This protein binds this small molecule.
Small molecule (SMILES): Nc1ccn([C@H]2C[C@H](O)[C@@H](COP(=O)(O)O)O2)c(=O)n1

Binding-site contacts:
Ligand atom C1' contacts residue TRP201 of chain 18.A at 4.5 Å (hydrophobic).
Ligand atom O2 contacts residue LEU197 of chain 18.A at 4.0 Å.
Ligand atom O2 contacts residue LYS682 of chain 18.A at 4.2 Å.
Ligand atom C2' contacts residue LYS682 of chain 18.A at 3.6 Å.
Ligand atom C3' contacts residue LYS682 of chain 18.A at 3.8 Å.
Ligand atom C6 contacts residue TRP201 of chain 18.A at 3.5 Å (hydrophobic).
Ligand atom C2 contacts residue TRP201 of chain 18.A at 3.9 Å (hydrophobic).
Ligand atom N4 contacts residue GLY198 of chain 18.A at 3.8 Å.
Ligand atom N1 contacts residue TRP201 of chain 18.A at 4.0 Å.
Ligand atom O3' contacts residue LYS682 of chain 18.A at 3.1 Å (salt-bridge).
Ligand atom C5' contacts residue TRP201 of chain 18.A at 3.5 Å (hydrophobic).
Ligand atom O4' contacts residue TRP201 of chain 18.A at 4.5 Å.
Ligand atom O2 contacts residue TRP201 of chain 18.A at 4.3 Å.
Ligand atom C5 contacts residue TRP201 of chain 18.A at 3.4 Å (hydrophobic).
Ligand atom N3 contacts residue TRP201 of chain 18.A at 3.6 Å.
Ligand atom C4 contacts residue TRP201 of chain 18.A at 3.3 Å (hydrophobic).
Ligand atom N4 contacts residue TRP201 of chain 18.A at 3.8 Å.
Ligand atom C1' contacts residue LYS682 of chain 18.A at 4.5 Å.
Ligand atom O5' contacts residue TRP201 of chain 18.A at 3.6 Å.
Ligand atom N4 contacts residue ASP199 of chain 18.A at 4.0 Å.
Ligand atom C4' contacts residue TRP201 of chain 18.A at 4.3 Å (hydrophobic).
Ligand atom C3' contacts residue TRP201 of chain 18.A at 4.1 Å (hydrophobic).
Ligand atom OP1 contacts residue PRO423 of chain 18.A at 3.6 Å.
Ligand atom C2' contacts residue TRP201 of chain 18.A at 3.6 Å (hydrophobic).

Sequence of chain 18.A:
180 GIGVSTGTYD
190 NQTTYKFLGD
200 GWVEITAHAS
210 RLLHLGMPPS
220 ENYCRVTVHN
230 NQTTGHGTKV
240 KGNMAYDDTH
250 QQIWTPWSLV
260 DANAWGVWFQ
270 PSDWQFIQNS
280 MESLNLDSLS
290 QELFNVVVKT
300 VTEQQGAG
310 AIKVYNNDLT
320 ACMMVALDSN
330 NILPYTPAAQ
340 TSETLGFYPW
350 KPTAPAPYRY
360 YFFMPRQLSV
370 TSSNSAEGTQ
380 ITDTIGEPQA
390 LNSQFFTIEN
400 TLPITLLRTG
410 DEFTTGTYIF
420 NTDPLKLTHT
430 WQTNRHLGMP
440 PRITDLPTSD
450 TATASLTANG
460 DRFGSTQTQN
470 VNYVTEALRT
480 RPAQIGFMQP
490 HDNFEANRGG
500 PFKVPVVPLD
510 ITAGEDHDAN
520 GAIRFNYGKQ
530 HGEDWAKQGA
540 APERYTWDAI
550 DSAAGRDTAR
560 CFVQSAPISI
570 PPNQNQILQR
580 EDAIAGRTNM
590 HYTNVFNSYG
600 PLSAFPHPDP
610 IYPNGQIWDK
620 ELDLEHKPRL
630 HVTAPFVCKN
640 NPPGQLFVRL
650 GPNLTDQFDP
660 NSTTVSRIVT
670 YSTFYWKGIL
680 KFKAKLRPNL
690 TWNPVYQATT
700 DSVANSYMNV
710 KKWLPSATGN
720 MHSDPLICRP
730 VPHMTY